Binding-site contacts:
Ligand atom N36 contacts residue ALA8 of chain 1.E at 3.5 Å (h-bond).
Ligand atom C02 contacts residue MET6 of chain 1.E at 3.3 Å (hydrophobic).
Ligand atom C04 contacts residue PHE96 of chain 1.E at 3.4 Å (hydrophobic).
Ligand atom C12 contacts residue ALA50 of chain 1.E at 3.4 Å (hydrophobic).
Ligand atom O30 contacts residue ARG53 of chain 1.E at 3.6 Å (salt-bridge).
Ligand atom N35 contacts residue GLU28 of chain 1.E at 2.4 Å (salt-bridge).
Ligand atom C27 contacts residue LYS33 of chain 1.E at 3.7 Å.
Ligand atom C34 contacts residue VAL7 of chain 1.E at 3.6 Å (hydrophobic).
Ligand atom C12 contacts residue ILE51 of chain 1.E at 3.4 Å (hydrophobic).
Ligand atom C14 contacts residue LEU29 of chain 1.E at 3.1 Å (hydrophobic).
Ligand atom C10 contacts residue LEU21 of chain 1.E at 3.7 Å (hydrophobic).
Ligand atom N36 contacts residue VAL7 of chain 1.E at 3.3 Å.
Ligand atom N36 contacts residue MET6 of chain 1.E at 3.3 Å (h-bond).
Ligand atom N33 contacts residue GLU28 of chain 1.E at 3.0 Å (salt-bridge).
Ligand atom C05 contacts residue PHE96 of chain 1.E at 3.7 Å (hydrophobic).
Ligand atom N35 contacts residue VAL32 of chain 1.E at 3.4 Å.
Ligand atom C08 contacts residue GLN30 of chain 1.E at 3.6 Å.
Ligand atom N35 contacts residue ALA8 of chain 1.E at 3.4 Å.
Ligand atom C08 contacts residue LEU29 of chain 1.E at 3.6 Å (hydrophobic).
Ligand atom C28 contacts residue PRO56 of chain 1.E at 3.7 Å (hydrophobic).
Ligand atom N33 contacts residue ALA8 of chain 1.E at 3.6 Å.
Ligand atom C07 contacts residue LEU21 of chain 1.E at 3.6 Å (hydrophobic).
Ligand atom N01 contacts residue TYR102 of chain 1.E at 3.5 Å (h-bond).
Ligand atom C24 contacts residue LEU55 of chain 1.E at 3.6 Å (hydrophobic).
Ligand atom C34 contacts residue ALA8 of chain 1.E at 3.5 Å (hydrophobic).
Ligand atom C02 contacts residue PHE96 of chain 1.E at 3.5 Å (hydrophobic).
Ligand atom C34 contacts residue VAL32 of chain 1.E at 3.5 Å (hydrophobic).
Ligand atom C34 contacts residue GLU28 of chain 1.E at 3.5 Å.
Ligand atom C19 contacts residue LEU55 of chain 1.E at 3.6 Å (hydrophobic).
Ligand atom C03 contacts residue PHE96 of chain 1.E at 3.6 Å (hydrophobic).
Ligand atom C20 contacts residue ARG53 of chain 1.E at 3.7 Å.
Ligand atom C26 contacts residue LYS33 of chain 1.E at 3.5 Å.
Ligand atom N18 contacts residue LEU55 of chain 1.E at 3.4 Å.
Ligand atom N01 contacts residue PHE96 of chain 1.E at 2.9 Å (h-bond).
Ligand atom O08 contacts residue LEU21 of chain 1.E at 3.5 Å.
Ligand atom N01 contacts residue MET6 of chain 1.E at 2.4 Å (h-bond).
Ligand atom C31 contacts residue PHE96 of chain 1.E at 3.5 Å (hydrophobic).
Ligand atom N35 contacts residue VAL7 of chain 1.E at 3.3 Å (h-bond).
Ligand atom N17 contacts residue LEU55 of chain 1.E at 3.6 Å.
Ligand atom N33 contacts residue VAL32 of chain 1.E at 3.6 Å.

Sequence of chain 1.E:
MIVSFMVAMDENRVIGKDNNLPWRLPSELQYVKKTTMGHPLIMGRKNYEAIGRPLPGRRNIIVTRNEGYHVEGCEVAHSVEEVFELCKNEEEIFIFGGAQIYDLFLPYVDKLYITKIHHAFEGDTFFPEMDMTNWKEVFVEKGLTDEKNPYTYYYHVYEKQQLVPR

A protein and the small-molecule ligand that binds it are described below.
Small molecule (SMILES): COc1cc(Cc2cnc(N)nc2N)cc(/C=C/C(=O)N2N=Cc3ccccc3[C@@H]2C(C)C)c1OC